A protein and the small-molecule ligand that binds it are described below.
Small molecule (SMILES): CC(=O)N[C@H]1[C@H](O[C@H]2[C@H](O)[C@@H](NC(C)=O)CO[C@@H]2CO)O[C@H](CO)[C@@H](O[C@@H]2O[C@H](CO)[C@@H](O)[C@H](O)[C@@H]2O)[C@@H]1O

Sequence of chain 1.D:
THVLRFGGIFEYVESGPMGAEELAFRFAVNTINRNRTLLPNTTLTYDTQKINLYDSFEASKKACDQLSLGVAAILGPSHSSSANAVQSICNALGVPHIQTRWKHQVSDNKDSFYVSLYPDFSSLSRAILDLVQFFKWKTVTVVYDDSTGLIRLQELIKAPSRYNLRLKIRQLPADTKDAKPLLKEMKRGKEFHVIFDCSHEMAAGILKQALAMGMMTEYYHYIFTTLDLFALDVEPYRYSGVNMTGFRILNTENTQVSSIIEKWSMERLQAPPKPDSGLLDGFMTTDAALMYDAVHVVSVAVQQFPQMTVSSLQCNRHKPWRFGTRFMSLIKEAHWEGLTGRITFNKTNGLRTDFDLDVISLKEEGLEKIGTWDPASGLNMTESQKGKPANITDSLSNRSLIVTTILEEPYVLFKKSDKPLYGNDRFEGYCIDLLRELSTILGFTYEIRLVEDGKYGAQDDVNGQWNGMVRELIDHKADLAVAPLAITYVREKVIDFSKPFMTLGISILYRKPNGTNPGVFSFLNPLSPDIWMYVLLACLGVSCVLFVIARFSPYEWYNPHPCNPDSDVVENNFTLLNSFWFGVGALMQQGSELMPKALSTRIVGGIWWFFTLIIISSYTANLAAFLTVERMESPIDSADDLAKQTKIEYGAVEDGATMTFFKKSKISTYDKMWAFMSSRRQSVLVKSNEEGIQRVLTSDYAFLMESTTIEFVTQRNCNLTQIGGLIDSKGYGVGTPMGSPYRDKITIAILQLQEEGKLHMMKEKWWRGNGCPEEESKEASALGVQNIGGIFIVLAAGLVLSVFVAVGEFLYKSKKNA

Binding-site contacts:
Ligand atom O5 contacts residue ASN378 of chain 1.D at 2.3 Å (h-bond).
Ligand atom C3 contacts residue ASN378 of chain 1.D at 3.8 Å.
Ligand atom C2 contacts residue ASN378 of chain 1.D at 2.5 Å.
Ligand atom C7 contacts residue THR385 of chain 1.D at 3.9 Å.
Ligand atom C3 contacts residue ARG158 of chain 1.D at 4.3 Å.
Ligand atom N2 contacts residue ASN378 of chain 1.D at 2.9 Å (h-bond).
Ligand atom C1 contacts residue ASN378 of chain 1.D at 1.4 Å.
Ligand atom C2 contacts residue ARG158 of chain 1.D at 3.8 Å.
Ligand atom O3 contacts residue ARG194 of chain 1.D at 4.3 Å.
Ligand atom O4 contacts residue ARG194 of chain 1.D at 4.4 Å.
Ligand atom O7 contacts residue THR385 of chain 1.D at 2.9 Å (h-bond).
Ligand atom C4 contacts residue ASN378 of chain 1.D at 4.2 Å.
Ligand atom O6 contacts residue SER97 of chain 1.E at 4.4 Å.
Ligand atom C6 contacts residue SER97 of chain 1.E at 4.3 Å.
Ligand atom O4 contacts residue ARG158 of chain 1.D at 3.8 Å.
Ligand atom O6 contacts residue ARG158 of chain 1.D at 3.3 Å (salt-bridge).
Ligand atom O2 contacts residue GLU187 of chain 1.D at 4.3 Å.
Ligand atom C1 contacts residue ARG158 of chain 1.D at 3.7 Å.
Ligand atom O7 contacts residue ASN378 of chain 1.D at 3.5 Å (h-bond).
Ligand atom C7 contacts residue ASN378 of chain 1.D at 3.3 Å.
Ligand atom O3 contacts residue GLU187 of chain 1.D at 4.4 Å.
Ligand atom C5 contacts residue ASN378 of chain 1.D at 3.6 Å.
Ligand atom C2 contacts residue THR385 of chain 1.D at 4.4 Å.
Ligand atom C8 contacts residue ASN378 of chain 1.D at 3.8 Å.

Sequence of chain 1.E:
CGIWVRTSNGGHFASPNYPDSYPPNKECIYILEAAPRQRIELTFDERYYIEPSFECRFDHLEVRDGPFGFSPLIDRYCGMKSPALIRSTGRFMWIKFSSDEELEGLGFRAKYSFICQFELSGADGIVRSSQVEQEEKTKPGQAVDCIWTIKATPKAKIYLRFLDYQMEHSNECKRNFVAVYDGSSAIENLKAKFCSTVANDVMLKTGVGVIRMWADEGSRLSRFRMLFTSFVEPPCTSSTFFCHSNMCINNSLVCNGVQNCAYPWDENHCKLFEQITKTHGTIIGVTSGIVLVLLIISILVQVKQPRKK